Sequence of chain 1.B:
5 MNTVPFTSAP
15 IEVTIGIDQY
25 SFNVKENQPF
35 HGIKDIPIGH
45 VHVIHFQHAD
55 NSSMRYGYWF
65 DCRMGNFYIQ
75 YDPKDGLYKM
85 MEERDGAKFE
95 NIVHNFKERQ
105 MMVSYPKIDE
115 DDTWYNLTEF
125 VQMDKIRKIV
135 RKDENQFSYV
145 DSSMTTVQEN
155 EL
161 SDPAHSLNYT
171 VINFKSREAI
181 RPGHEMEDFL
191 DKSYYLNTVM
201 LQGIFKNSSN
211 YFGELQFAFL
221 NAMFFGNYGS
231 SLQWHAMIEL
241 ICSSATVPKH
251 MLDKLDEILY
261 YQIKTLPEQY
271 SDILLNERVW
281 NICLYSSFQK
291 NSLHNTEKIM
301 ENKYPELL

Binding-site contacts:
Ligand atom CL1 contacts residue ILE37 of chain 1.B at 3.9 Å.
Ligand atom CL1 contacts residue TYR109 of chain 1.B at 3.7 Å.
Ligand atom C8 contacts residue VAL107 of chain 1.B at 4.3 Å (hydrophobic).
Ligand atom O1 contacts residue PHE26 of chain 1.B at 3.2 Å.
Ligand atom C4 contacts residue SER25 of chain 1.B at 4.3 Å.
Ligand atom C3 contacts residue SER25 of chain 1.B at 3.3 Å.
Ligand atom C6 contacts residue PHE26 of chain 1.B at 4.2 Å (hydrophobic).
Ligand atom C7 contacts residue PRO110 of chain 1.B at 3.9 Å (hydrophobic).
Ligand atom C7 contacts residue TYR24 of chain 1.B at 3.9 Å (hydrophobic).
Ligand atom CL1 contacts residue PHE26 of chain 1.B at 4.1 Å.
Ligand atom C9 contacts residue PHE26 of chain 1.B at 4.1 Å (hydrophobic).
Ligand atom CL1 contacts residue SER108 of chain 1.B at 3.9 Å.
Ligand atom C7 contacts residue PHE26 of chain 1.B at 4.0 Å (hydrophobic).
Ligand atom CL1 contacts residue PRO110 of chain 1.B at 4.2 Å.
Ligand atom C8 contacts residue PRO110 of chain 1.B at 4.1 Å (hydrophobic).
Ligand atom C10 contacts residue PHE26 of chain 1.B at 4.2 Å (hydrophobic).
Ligand atom C6 contacts residue TYR24 of chain 1.B at 4.0 Å (hydrophobic).
Ligand atom CL1 contacts residue VAL107 of chain 1.B at 3.9 Å.
Ligand atom C9 contacts residue VAL107 of chain 1.B at 3.8 Å (hydrophobic).
Ligand atom O contacts residue SER25 of chain 1.B at 3.3 Å (h-bond).
Ligand atom C8 contacts residue PHE26 of chain 1.B at 3.9 Å (hydrophobic).
Ligand atom C contacts residue TYR24 of chain 1.B at 4.1 Å (hydrophobic).
Ligand atom C5 contacts residue PHE26 of chain 1.B at 4.2 Å (hydrophobic).
Ligand atom C9 contacts residue SER108 of chain 1.B at 4.0 Å.
Ligand atom C4 contacts residue PHE26 of chain 1.B at 4.1 Å (hydrophobic).
Ligand atom C8 contacts residue SER108 of chain 1.B at 4.1 Å.
Ligand atom C7 contacts residue ILE21 of chain 1.B at 4.2 Å (hydrophobic).
Ligand atom O1 contacts residue SER25 of chain 1.B at 3.9 Å.
Ligand atom CL1 contacts residue ILE21 of chain 1.B at 4.0 Å.

A small-molecule ligand and the protein it binds are described below.
Small molecule (SMILES): CCN(CCO)C(=O)c1ccc(Cl)cc1Cl